Binding-site contacts:
Ligand atom O contacts residue GLU60 of chain 1.A at 3.3 Å.
Ligand atom C contacts residue GLU60 of chain 1.A at 3.5 Å.
Ligand atom NH2 contacts residue VAL61 of chain 1.A at 3.6 Å.
Ligand atom CG contacts residue GLU59 of chain 1.A at 3.5 Å.
Ligand atom OG contacts residue ASN41 of chain 1.B at 2.9 Å (h-bond).
Ligand atom CG contacts residue PRO62 of chain 1.A at 3.5 Å (hydrophobic).
Ligand atom C contacts residue PHE74 of chain 1.B at 3.5 Å (hydrophobic).
Ligand atom CA contacts residue GLU59 of chain 1.A at 3.2 Å.
Ligand atom C contacts residue GLU59 of chain 1.A at 3.5 Å.
Ligand atom N contacts residue GLU59 of chain 1.A at 2.8 Å (salt-bridge).
Ligand atom N contacts residue GLU60 of chain 1.A at 3.4 Å (salt-bridge).
Ligand atom CZ contacts residue PRO37 of chain 1.B at 3.1 Å (hydrophobic).
Ligand atom NH1 contacts residue PHE74 of chain 1.B at 3.5 Å.
Ligand atom NH1 contacts residue LEU70 of chain 1.B at 3.5 Å.
Ligand atom O contacts residue VAL61 of chain 1.A at 2.7 Å (h-bond).
Ligand atom CZ contacts residue PRO57 of chain 1.A at 3.6 Å (hydrophobic).
Ligand atom CG contacts residue GLU60 of chain 1.A at 3.4 Å.
Ligand atom NH2 contacts residue PRO57 of chain 1.A at 3.4 Å.
Ligand atom CB contacts residue VAL61 of chain 1.A at 3.5 Å (hydrophobic).
Ligand atom O contacts residue GLU60 of chain 1.A at 3.6 Å.
Ligand atom N contacts residue GLU60 of chain 1.A at 3.6 Å (salt-bridge).
Ligand atom NH2 contacts residue PRO37 of chain 1.B at 2.8 Å (h-bond).
Ligand atom NH2 contacts residue ALA58 of chain 1.A at 3.0 Å (h-bond).
Ligand atom CA contacts residue GLU60 of chain 1.A at 3.3 Å.
Ligand atom OG contacts residue GLU40 of chain 1.B at 3.6 Å.
Ligand atom N contacts residue ASN41 of chain 1.B at 3.0 Å (h-bond).
Ligand atom CZ contacts residue ALA58 of chain 1.A at 3.5 Å (hydrophobic).
Ligand atom N contacts residue VAL61 of chain 1.A at 3.0 Å (h-bond).
Ligand atom CD contacts residue GLU59 of chain 1.A at 3.6 Å.
Ligand atom O contacts residue ALA75 of chain 1.B at 3.4 Å.
Ligand atom CG2 contacts residue GLY78 of chain 1.B at 3.5 Å.
Ligand atom C contacts residue GLU60 of chain 1.A at 3.2 Å.
Ligand atom CB contacts residue ASN41 of chain 1.B at 3.4 Å.
Ligand atom C contacts residue VAL61 of chain 1.A at 3.6 Å (hydrophobic).
Ligand atom CD contacts residue PRO62 of chain 1.A at 3.6 Å (hydrophobic).
Ligand atom NH1 contacts residue PRO37 of chain 1.B at 2.6 Å (h-bond).
Ligand atom NE2 contacts residue PRO62 of chain 1.A at 2.7 Å (h-bond).
Ligand atom O contacts residue PRO62 of chain 1.A at 3.5 Å.
Ligand atom NE contacts residue ALA58 of chain 1.A at 3.1 Å (h-bond).
Ligand atom CA contacts residue VAL61 of chain 1.A at 3.2 Å (hydrophobic).

Sequence of chain 1.A:
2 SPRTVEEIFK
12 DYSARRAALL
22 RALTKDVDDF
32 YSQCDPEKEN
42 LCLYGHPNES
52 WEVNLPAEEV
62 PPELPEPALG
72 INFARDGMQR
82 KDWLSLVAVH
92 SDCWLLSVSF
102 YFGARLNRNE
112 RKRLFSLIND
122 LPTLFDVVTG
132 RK

Sequence of chain 1.B:
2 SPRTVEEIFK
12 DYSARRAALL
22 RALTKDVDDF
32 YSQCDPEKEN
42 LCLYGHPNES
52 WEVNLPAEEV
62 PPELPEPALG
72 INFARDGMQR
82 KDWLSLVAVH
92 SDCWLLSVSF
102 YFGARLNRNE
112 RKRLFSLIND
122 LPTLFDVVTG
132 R

The protein below binds the small molecule below.
Small molecule (SMILES): C[C@@H](C=O)NC(=O)[C@H](CO)NC(=O)[C@H](CCCN=C(N)N)NC(=O)[C@H](CCCCN)NC(=O)[C@H](CCCN=C(N)N)NC(=O)[C@H](CCC(N)=O)NC(=O)[C@@H](NC(=O)[C@@H](N)[C@@H](C)O)[C@@H](C)O